Binding-site contacts:
Ligand atom C28 contacts residue THR1 of chain 1.V at 3.4 Å.
Ligand atom N52 contacts residue ASP125 of chain 1.W at 3.6 Å.
Ligand atom C57 contacts residue LEU126 of chain 1.W at 3.3 Å (hydrophobic).
Ligand atom C24 contacts residue SER20 of chain 1.V at 3.8 Å.
Ligand atom O33 contacts residue THR21 of chain 1.V at 3.6 Å.
Ligand atom C10 contacts residue THR21 of chain 1.V at 3.8 Å.
Ligand atom C12 contacts residue GLY47 of chain 1.V at 3.5 Å.
Ligand atom O31 contacts residue THR21 of chain 1.V at 3.1 Å (h-bond).
Ligand atom C32 contacts residue GLY47 of chain 1.V at 3.3 Å.
Ligand atom C25 contacts residue THR1 of chain 1.V at 1.4 Å.
Ligand atom O30 contacts residue SER129 of chain 1.V at 2.9 Å (h-bond).
Ligand atom N52 contacts residue GLN22 of chain 1.V at 3.4 Å (h-bond).
Ligand atom O31 contacts residue SER20 of chain 1.V at 3.8 Å.
Ligand atom C18 contacts residue GLY45 of chain 1.V at 3.5 Å.
Ligand atom C16 contacts residue LYS33 of chain 1.V at 3.9 Å.
Ligand atom C14 contacts residue GLY47 of chain 1.V at 3.5 Å.
Ligand atom N22 contacts residue GLU53 of chain 1.V at 3.2 Å (salt-bridge).
Ligand atom N53 contacts residue ASP125 of chain 1.W at 3.4 Å.
Ligand atom S27 contacts residue THR1 of chain 1.V at 3.5 Å (h-bond).
Ligand atom O30 contacts residue THR1 of chain 1.V at 3.2 Å.
Ligand atom C23 contacts residue SER20 of chain 1.V at 3.4 Å.
Ligand atom C43 contacts residue THR21 of chain 1.V at 3.8 Å.
Ligand atom O30 contacts residue GLY128 of chain 1.V at 3.5 Å.
Ligand atom C15 contacts residue THR1 of chain 1.V at 2.3 Å.
Ligand atom C41 contacts residue ASP125 of chain 1.W at 3.7 Å.
Ligand atom C56 contacts residue LEU126 of chain 1.W at 3.3 Å (hydrophobic).
Ligand atom N8 contacts residue ASP125 of chain 1.W at 3.5 Å (salt-bridge).
Ligand atom C26 contacts residue THR1 of chain 1.V at 2.5 Å.
Ligand atom O39 contacts residue ALA49 of chain 1.V at 3.2 Å (h-bond).
Ligand atom N14 contacts residue THR1 of chain 1.V at 3.5 Å (h-bond).
Ligand atom C40 contacts residue ASP125 of chain 1.W at 3.7 Å.
Ligand atom C26 contacts residue GLY47 of chain 1.V at 3.7 Å.
Ligand atom C16 contacts residue GLY45 of chain 1.V at 3.6 Å.
Ligand atom C23 contacts residue CYS31 of chain 1.V at 3.7 Å (hydrophobic).
Ligand atom C9 contacts residue THR21 of chain 1.V at 3.6 Å.
Ligand atom N11 contacts residue THR21 of chain 1.V at 3.1 Å (h-bond).
Ligand atom N14 contacts residue GLY47 of chain 1.V at 3.6 Å.
Ligand atom C28 contacts residue SER129 of chain 1.V at 3.6 Å.
Ligand atom C16 contacts residue THR1 of chain 1.V at 2.6 Å.
Ligand atom N53 contacts residue GLN22 of chain 1.V at 2.8 Å (h-bond).

Sequence of chain 1.W:
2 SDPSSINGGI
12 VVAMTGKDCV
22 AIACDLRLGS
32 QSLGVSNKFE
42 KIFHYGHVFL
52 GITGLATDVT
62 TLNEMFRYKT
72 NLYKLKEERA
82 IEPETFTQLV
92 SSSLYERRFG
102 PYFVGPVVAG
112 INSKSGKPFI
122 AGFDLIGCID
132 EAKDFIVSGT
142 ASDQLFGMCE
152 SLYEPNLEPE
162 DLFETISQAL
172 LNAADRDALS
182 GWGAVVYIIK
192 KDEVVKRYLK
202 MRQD

The protein below binds the small molecule below.
Small molecule (SMILES): CC(C)C[C@H](NC(=O)[C@@H](Cc1ccccc1)N=[N+]=[N-])C(=O)N[C@H](C(=O)N[C@H](CCS(C)(=O)=O)Cc1ccc(CN)cc1)[C@@H](C)O

Sequence of chain 1.V:
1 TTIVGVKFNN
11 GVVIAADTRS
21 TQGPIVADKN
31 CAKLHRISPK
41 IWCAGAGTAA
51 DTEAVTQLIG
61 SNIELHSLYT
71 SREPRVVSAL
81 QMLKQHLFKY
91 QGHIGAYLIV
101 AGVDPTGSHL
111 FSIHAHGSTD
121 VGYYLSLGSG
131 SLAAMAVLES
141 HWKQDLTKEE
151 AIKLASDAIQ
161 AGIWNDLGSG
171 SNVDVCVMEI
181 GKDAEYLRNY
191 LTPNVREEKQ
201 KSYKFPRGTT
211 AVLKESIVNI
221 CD